Sequence of chain 1.E:
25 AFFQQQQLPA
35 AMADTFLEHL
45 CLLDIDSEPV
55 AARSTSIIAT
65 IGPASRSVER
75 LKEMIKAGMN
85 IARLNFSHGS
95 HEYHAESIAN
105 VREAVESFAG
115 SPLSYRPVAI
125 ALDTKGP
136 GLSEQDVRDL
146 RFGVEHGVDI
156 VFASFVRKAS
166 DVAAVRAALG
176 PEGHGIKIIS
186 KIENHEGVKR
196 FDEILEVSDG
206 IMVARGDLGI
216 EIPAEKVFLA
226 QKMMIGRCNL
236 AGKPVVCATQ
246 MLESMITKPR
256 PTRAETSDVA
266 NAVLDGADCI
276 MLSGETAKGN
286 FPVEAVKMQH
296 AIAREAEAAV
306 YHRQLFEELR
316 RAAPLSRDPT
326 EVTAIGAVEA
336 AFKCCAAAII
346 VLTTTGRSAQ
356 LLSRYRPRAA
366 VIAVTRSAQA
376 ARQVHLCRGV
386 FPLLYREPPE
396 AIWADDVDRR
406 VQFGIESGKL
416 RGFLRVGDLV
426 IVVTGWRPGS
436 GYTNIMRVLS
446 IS

Binding-site contacts:
Ligand atom O2 contacts residue LEU347 of chain 1.E at 3.5 Å.
Ligand atom O3P contacts residue ARG405 of chain 1.E at 3.0 Å (salt-bridge).
Ligand atom O4P contacts residue SER353 of chain 1.E at 2.7 Å (h-bond).
Ligand atom P2 contacts residue THR349 of chain 1.E at 3.7 Å.
Ligand atom O4P contacts residue THR348 of chain 1.E at 2.5 Å (h-bond).
Ligand atom O6P contacts residue SER353 of chain 1.E at 3.6 Å (h-bond).
Ligand atom C3 contacts residue ARG432 of chain 1.E at 3.3 Å.
Ligand atom C6 contacts residue THR438 of chain 1.E at 3.5 Å.
Ligand atom O4 contacts residue GLY436 of chain 1.E at 3.7 Å.
Ligand atom O5P contacts residue THR350 of chain 1.E at 2.7 Å (h-bond).
Ligand atom C3 contacts residue GLY434 of chain 1.E at 3.5 Å.
Ligand atom C5 contacts residue GLY434 of chain 1.E at 3.4 Å.
Ligand atom O1P contacts residue ARG405 of chain 1.E at 2.8 Å (salt-bridge).
Ligand atom O4 contacts residue GLY434 of chain 1.E at 2.5 Å (h-bond).
Ligand atom O5P contacts residue THR348 of chain 1.E at 3.7 Å.
Ligand atom O6 contacts residue THR349 of chain 1.E at 3.1 Å (h-bond).
Ligand atom O6 contacts residue THR348 of chain 1.E at 3.6 Å.
Ligand atom O3P contacts residue TRP398 of chain 1.E at 2.7 Å (h-bond).
Ligand atom P2 contacts residue SER435 of chain 1.E at 3.4 Å.
Ligand atom C6 contacts residue SER353 of chain 1.E at 3.7 Å.
Ligand atom O2 contacts residue GLY430 of chain 1.E at 3.6 Å.
Ligand atom O2P contacts residue PRO433 of chain 1.E at 3.7 Å.
Ligand atom P2 contacts residue THR348 of chain 1.E at 3.5 Å.
Ligand atom P1 contacts residue ARG405 of chain 1.E at 3.7 Å.
Ligand atom O6P contacts residue GLY436 of chain 1.E at 2.9 Å (h-bond).
Ligand atom O3 contacts residue TRP398 of chain 1.E at 3.6 Å.
Ligand atom O3 contacts residue GLY430 of chain 1.E at 3.2 Å.
Ligand atom C1 contacts residue ARG405 of chain 1.E at 3.8 Å.
Ligand atom C4 contacts residue GLY434 of chain 1.E at 3.3 Å.
Ligand atom O5 contacts residue LEU347 of chain 1.E at 3.8 Å.
Ligand atom O5P contacts residue THR349 of chain 1.E at 3.4 Å (h-bond).
Ligand atom O3 contacts residue ARG432 of chain 1.E at 2.7 Å (salt-bridge).
Ligand atom O4 contacts residue TYR437 of chain 1.E at 2.9 Å (h-bond).
Ligand atom O4 contacts residue THR438 of chain 1.E at 3.5 Å (h-bond).
Ligand atom O6P contacts residue SER435 of chain 1.E at 3.1 Å (h-bond).
Ligand atom P2 contacts residue SER353 of chain 1.E at 3.6 Å.
Ligand atom O1 contacts residue GLY434 of chain 1.E at 3.7 Å.
Ligand atom C6 contacts residue LEU347 of chain 1.E at 3.6 Å (hydrophobic).
Ligand atom O2P contacts residue GLY434 of chain 1.E at 2.9 Å (h-bond).
Ligand atom O5P contacts residue SER435 of chain 1.E at 2.6 Å (h-bond).

A protein and the small-molecule ligand that binds it are described below.
Small molecule (SMILES): O=P(O)(O)OC[C@H]1O[C@](O)(COP(=O)(O)O)[C@@H](O)[C@@H]1O